The small molecule below binds the protein below.
Small molecule (SMILES): Nc1nc(=O)c2ncn([C@@H]3O[C@H](CO[P](=O)(O)O[C@H]4[C@@H](O)[C@H](n5cnc6c(N)ncnc65)O[C@@H]4COP(=O)=O)[C@@H](OP(=O)=O)[C@H]3O)c2[nH]1

Sequence of chain 1.YA:
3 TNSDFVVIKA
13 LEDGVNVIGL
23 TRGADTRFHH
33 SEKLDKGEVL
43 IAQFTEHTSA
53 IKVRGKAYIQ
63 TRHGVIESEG

Sequence of chain 1.XA:
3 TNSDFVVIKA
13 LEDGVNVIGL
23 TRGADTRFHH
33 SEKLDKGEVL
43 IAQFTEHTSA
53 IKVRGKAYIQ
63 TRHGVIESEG

Binding-site contacts:
Ligand atom O6 contacts residue ARG56 of chain 1.YA at 2.8 Å (salt-bridge).
Ligand atom N2 contacts residue PHE30 of chain 1.YA at 4.1 Å.
Ligand atom C4 contacts residue PHE30 of chain 1.YA at 3.6 Å (hydrophobic).
Ligand atom N2 contacts residue GLU34 of chain 1.XA at 2.9 Å (salt-bridge).
Ligand atom C2 contacts residue GLU34 of chain 1.XA at 3.6 Å.
Ligand atom C6 contacts residue GLU34 of chain 1.XA at 3.6 Å.
Ligand atom N6 contacts residue LYS54 of chain 1.YA at 3.3 Å (salt-bridge).
Ligand atom C6 contacts residue GLU34 of chain 1.XA at 3.7 Å.
Ligand atom O6 contacts residue LYS54 of chain 1.YA at 2.9 Å (salt-bridge).
Ligand atom N2 contacts residue THR28 of chain 1.YA at 3.8 Å.
Ligand atom C2 contacts residue HIS32 of chain 1.XA at 3.9 Å.
Ligand atom N1 contacts residue PHE30 of chain 1.YA at 3.4 Å.
Ligand atom N7 contacts residue PHE30 of chain 1.YA at 3.4 Å.
Ligand atom O6 contacts residue GLU34 of chain 1.XA at 3.6 Å (salt-bridge).
Ligand atom C5 contacts residue PHE30 of chain 1.YA at 3.2 Å (hydrophobic).
Ligand atom N1 contacts residue SER33 of chain 1.XA at 3.8 Å.
Ligand atom N3 contacts residue PHE30 of chain 1.YA at 3.6 Å.
Ligand atom C6 contacts residue LYS54 of chain 1.YA at 3.8 Å.
Ligand atom C6 contacts residue LYS54 of chain 1.YA at 4.1 Å.
Ligand atom O2' contacts residue PHE30 of chain 1.YA at 3.2 Å.
Ligand atom N9 contacts residue PHE30 of chain 1.YA at 3.8 Å.
Ligand atom O6 contacts residue PHE30 of chain 1.YA at 3.5 Å.
Ligand atom N3 contacts residue HIS32 of chain 1.XA at 4.1 Å.
Ligand atom C2 contacts residue GLU34 of chain 1.XA at 3.7 Å.
Ligand atom N1 contacts residue LYS35 of chain 1.XA at 3.0 Å (salt-bridge).
Ligand atom C6 contacts residue LYS35 of chain 1.XA at 3.8 Å.
Ligand atom C6 contacts residue PHE30 of chain 1.YA at 3.2 Å (hydrophobic).
Ligand atom C2' contacts residue PHE30 of chain 1.YA at 3.8 Å (hydrophobic).
Ligand atom N1 contacts residue LYS54 of chain 1.YA at 4.0 Å.
Ligand atom C2 contacts residue SER33 of chain 1.XA at 3.2 Å.
Ligand atom N1 contacts residue GLU34 of chain 1.XA at 2.9 Å (salt-bridge).
Ligand atom C2 contacts residue PHE30 of chain 1.YA at 3.5 Å (hydrophobic).
Ligand atom C8 contacts residue PHE30 of chain 1.YA at 3.7 Å (hydrophobic).
Ligand atom N2 contacts residue HIS32 of chain 1.XA at 3.8 Å.
Ligand atom C6 contacts residue ARG56 of chain 1.YA at 3.9 Å.
Ligand atom N6 contacts residue GLU34 of chain 1.XA at 3.7 Å.
Ligand atom N6 contacts residue LYS35 of chain 1.XA at 2.9 Å (salt-bridge).
Ligand atom C2 contacts residue LYS35 of chain 1.XA at 3.8 Å.
Ligand atom N3 contacts residue SER33 of chain 1.XA at 4.1 Å.
Ligand atom N1 contacts residue GLU34 of chain 1.XA at 3.3 Å (salt-bridge).